A protein and the small-molecule ligand that binds it are described below.
Small molecule (SMILES): CC(=O)N[C@@H]1[C@@H](O)[C@H](O)[C@@H](CO)O[C@H]1O

Binding-site contacts:
Ligand atom C5 contacts residue PRO659 of chain 2.A at 4.3 Å (hydrophobic).
Ligand atom C1 contacts residue ASN667 of chain 2.A at 1.5 Å.
Ligand atom C1 contacts residue ASP660 of chain 2.A at 4.4 Å.
Ligand atom C1 contacts residue TRP671 of chain 2.A at 4.0 Å (hydrophobic).
Ligand atom O3 contacts residue ASP660 of chain 2.A at 3.9 Å.
Ligand atom C1 contacts residue PRO659 of chain 2.A at 4.1 Å (hydrophobic).
Ligand atom O5 contacts residue ASN667 of chain 2.A at 2.4 Å (h-bond).
Ligand atom O5 contacts residue PRO659 of chain 2.A at 4.4 Å.
Ligand atom C3 contacts residue ASN667 of chain 2.A at 3.8 Å.
Ligand atom O7 contacts residue ASN667 of chain 2.A at 3.7 Å.
Ligand atom C7 contacts residue LYS661 of chain 2.A at 3.5 Å.
Ligand atom C8 contacts residue THR662 of chain 2.A at 4.1 Å.
Ligand atom N2 contacts residue ASP660 of chain 2.A at 3.0 Å (salt-bridge).
Ligand atom C8 contacts residue LYS661 of chain 2.A at 3.1 Å.
Ligand atom C5 contacts residue TRP671 of chain 2.A at 3.5 Å (hydrophobic).
Ligand atom C7 contacts residue ASP660 of chain 2.A at 3.8 Å.
Ligand atom O7 contacts residue LYS661 of chain 2.A at 4.0 Å.
Ligand atom C5 contacts residue ASN667 of chain 2.A at 3.7 Å.
Ligand atom O5 contacts residue TRP671 of chain 2.A at 3.4 Å (h-bond).
Ligand atom C6 contacts residue TRP671 of chain 2.A at 3.6 Å (hydrophobic).
Ligand atom N2 contacts residue LYS661 of chain 2.A at 3.9 Å.
Ligand atom C4 contacts residue ASN667 of chain 2.A at 4.2 Å.
Ligand atom C8 contacts residue ASP660 of chain 2.A at 3.9 Å.
Ligand atom N2 contacts residue ASN667 of chain 2.A at 3.0 Å (h-bond).
Ligand atom C2 contacts residue ASN667 of chain 2.A at 2.5 Å.
Ligand atom C3 contacts residue ASP660 of chain 2.A at 3.5 Å.
Ligand atom O6 contacts residue NAG1 of chain 2.B at 2.7 Å (h-bond).
Ligand atom C2 contacts residue ASP660 of chain 2.A at 3.8 Å.
Ligand atom C6 contacts residue NAG1 of chain 2.B at 3.3 Å.
Ligand atom C7 contacts residue ASN667 of chain 2.A at 3.6 Å.

Sequence of chain 2.A:
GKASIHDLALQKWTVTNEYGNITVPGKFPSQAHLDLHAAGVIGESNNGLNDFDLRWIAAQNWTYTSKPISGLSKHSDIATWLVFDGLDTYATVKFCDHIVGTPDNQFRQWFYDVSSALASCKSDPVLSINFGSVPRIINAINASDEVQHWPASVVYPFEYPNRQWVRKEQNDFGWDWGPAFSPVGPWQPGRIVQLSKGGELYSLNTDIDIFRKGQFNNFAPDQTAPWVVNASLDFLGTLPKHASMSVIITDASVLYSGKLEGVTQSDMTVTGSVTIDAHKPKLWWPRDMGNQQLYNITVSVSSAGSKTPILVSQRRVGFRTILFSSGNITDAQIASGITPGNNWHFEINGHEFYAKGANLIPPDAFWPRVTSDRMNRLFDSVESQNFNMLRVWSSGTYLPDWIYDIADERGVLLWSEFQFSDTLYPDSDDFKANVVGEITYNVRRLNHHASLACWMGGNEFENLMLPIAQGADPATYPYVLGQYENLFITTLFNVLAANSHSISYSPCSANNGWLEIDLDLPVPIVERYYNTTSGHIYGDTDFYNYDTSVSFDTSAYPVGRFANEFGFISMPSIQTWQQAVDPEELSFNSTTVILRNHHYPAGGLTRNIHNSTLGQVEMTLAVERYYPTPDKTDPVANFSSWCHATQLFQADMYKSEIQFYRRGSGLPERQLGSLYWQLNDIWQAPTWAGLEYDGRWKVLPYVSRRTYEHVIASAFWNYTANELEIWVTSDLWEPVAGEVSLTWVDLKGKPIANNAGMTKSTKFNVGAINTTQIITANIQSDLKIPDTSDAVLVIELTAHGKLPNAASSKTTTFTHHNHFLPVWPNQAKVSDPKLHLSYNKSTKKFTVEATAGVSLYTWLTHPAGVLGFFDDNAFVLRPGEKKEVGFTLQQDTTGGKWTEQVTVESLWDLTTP